This small molecule binds to this protein.
Small molecule (SMILES): Nc1nc(=O)c2ncn([C@@H]3O[C@H](CO[P](=O)(O)O[C@H]4[C@@H](O)[C@H](n5cnc6c(N)ncnc65)O[C@@H]4CO[P](=O)(O)O[C@@H]4[C@@H](O)[C@H](n5cnc6c(N)ncnc65)O[C@@H]4COP(=O)=O)[C@@H](O)[C@H]3O)c2[nH]1

Sequence of chain 59.E:
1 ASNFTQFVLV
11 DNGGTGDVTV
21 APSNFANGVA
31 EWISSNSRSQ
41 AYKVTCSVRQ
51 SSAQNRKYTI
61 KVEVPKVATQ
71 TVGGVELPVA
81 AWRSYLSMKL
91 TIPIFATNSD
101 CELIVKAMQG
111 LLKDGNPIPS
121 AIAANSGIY

Binding-site contacts:
Ligand atom N9 contacts residue TYR85 of chain 59.E at 4.0 Å.
Ligand atom C6 contacts residue SER47 of chain 59.E at 3.9 Å.
Ligand atom C5 contacts residue TYR85 of chain 59.E at 3.5 Å (hydrophobic).
Ligand atom C6 contacts residue TYR85 of chain 59.E at 3.4 Å (hydrophobic).
Ligand atom N6 contacts residue TYR85 of chain 59.E at 3.4 Å.
Ligand atom P contacts residue TYR85 of chain 59.E at 3.7 Å.
Ligand atom OP1 contacts residue LYS43 of chain 59.E at 2.9 Å (salt-bridge).
Ligand atom C2 contacts residue SER47 of chain 59.E at 3.4 Å.
Ligand atom C2 contacts residue THR59 of chain 59.E at 4.1 Å.
Ligand atom OP1 contacts residue TYR85 of chain 59.E at 3.5 Å (h-bond).
Ligand atom N6 contacts residue THR59 of chain 59.E at 2.8 Å (h-bond).
Ligand atom OP2 contacts residue GLU63 of chain 59.E at 3.6 Å (salt-bridge).
Ligand atom N6 contacts residue CYS46 of chain 59.E at 3.4 Å (h-bond).
Ligand atom C6 contacts residue THR45 of chain 59.E at 3.1 Å.
Ligand atom N6 contacts residue SER47 of chain 59.E at 4.1 Å.
Ligand atom C8 contacts residue LYS61 of chain 59.E at 3.7 Å.
Ligand atom C6 contacts residue VAL29 of chain 59.E at 4.1 Å (hydrophobic).
Ligand atom C4 contacts residue LYS61 of chain 59.E at 3.7 Å.
Ligand atom C5 contacts residue LYS61 of chain 59.E at 3.7 Å.
Ligand atom C5 contacts residue VAL29 of chain 59.E at 4.0 Å (hydrophobic).
Ligand atom N6 contacts residue THR45 of chain 59.E at 2.5 Å (h-bond).
Ligand atom N1 contacts residue SER47 of chain 59.E at 2.9 Å (h-bond).
Ligand atom O6 contacts residue LYS61 of chain 59.E at 3.0 Å (salt-bridge).
Ligand atom C6 contacts residue THR59 of chain 59.E at 3.6 Å.
Ligand atom N6 contacts residue LYS61 of chain 59.E at 4.1 Å.
Ligand atom C8 contacts residue TYR85 of chain 59.E at 3.8 Å (hydrophobic).
Ligand atom N7 contacts residue LYS61 of chain 59.E at 3.7 Å.
Ligand atom C8 contacts residue THR45 of chain 59.E at 3.8 Å.
Ligand atom N9 contacts residue LYS61 of chain 59.E at 3.7 Å.
Ligand atom N7 contacts residue TYR85 of chain 59.E at 3.7 Å.
Ligand atom C5 contacts residue THR45 of chain 59.E at 3.1 Å.
Ligand atom C6 contacts residue LYS61 of chain 59.E at 3.8 Å.
Ligand atom N7 contacts residue THR45 of chain 59.E at 2.5 Å (h-bond).
Ligand atom N1 contacts residue TYR85 of chain 59.E at 3.5 Å.
Ligand atom P contacts residue LYS43 of chain 59.E at 3.2 Å.
Ligand atom C5' contacts residue TYR85 of chain 59.E at 4.0 Å (hydrophobic).
Ligand atom N6 contacts residue THR91 of chain 40.E at 3.5 Å (h-bond).
Ligand atom OP2 contacts residue LYS43 of chain 59.E at 2.7 Å (salt-bridge).
Ligand atom C4 contacts residue TYR85 of chain 59.E at 3.8 Å (hydrophobic).
Ligand atom N1 contacts residue THR59 of chain 59.E at 3.5 Å.

Sequence of chain 40.E:
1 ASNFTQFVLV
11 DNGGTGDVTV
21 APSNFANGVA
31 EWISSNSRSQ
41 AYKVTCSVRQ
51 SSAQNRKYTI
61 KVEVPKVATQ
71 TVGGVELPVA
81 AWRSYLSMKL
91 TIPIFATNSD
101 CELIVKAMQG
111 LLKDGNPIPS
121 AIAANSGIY